A small-molecule ligand and the protein it binds are described below.
Small molecule (SMILES): CC(=O)N[C@H]1[C@H](O[C@H]2[C@H](O)[C@@H](NC(C)=O)CO[C@@H]2CO)O[C@H](CO)[C@@H](O)[C@@H]1O

Binding-site contacts:
Ligand atom C5 contacts residue ASN204 of chain 2.A at 3.7 Å.
Ligand atom N2 contacts residue THR206 of chain 2.A at 3.7 Å.
Ligand atom C8 contacts residue ILE247 of chain 2.A at 4.5 Å (hydrophobic).
Ligand atom C8 contacts residue PRO77 of chain 2.E at 3.5 Å (hydrophobic).
Ligand atom O7 contacts residue ASN204 of chain 2.A at 3.6 Å.
Ligand atom C2 contacts residue ASN204 of chain 2.A at 2.5 Å.
Ligand atom C5 contacts residue THR206 of chain 2.A at 4.4 Å.
Ligand atom C8 contacts residue VAL78 of chain 2.E at 3.7 Å (hydrophobic).
Ligand atom C3 contacts residue ASN204 of chain 2.A at 3.8 Å.
Ligand atom C7 contacts residue THR206 of chain 2.A at 4.5 Å.
Ligand atom O7 contacts residue ILE247 of chain 2.A at 3.7 Å.
Ligand atom C8 contacts residue THR206 of chain 2.A at 4.4 Å.
Ligand atom C4 contacts residue ASN204 of chain 2.A at 4.2 Å.
Ligand atom O5 contacts residue THR206 of chain 2.A at 4.3 Å.
Ligand atom C7 contacts residue ASN204 of chain 2.A at 3.4 Å.
Ligand atom N2 contacts residue ASN204 of chain 2.A at 2.9 Å (h-bond).
Ligand atom C8 contacts residue ASN204 of chain 2.A at 4.5 Å.
Ligand atom C1 contacts residue THR206 of chain 2.A at 3.8 Å.
Ligand atom C2 contacts residue THR206 of chain 2.A at 4.4 Å.
Ligand atom C1 contacts residue ASN204 of chain 2.A at 1.4 Å.
Ligand atom O5 contacts residue ASN204 of chain 2.A at 2.4 Å (h-bond).
Ligand atom C8 contacts residue SER244 of chain 2.A at 3.2 Å.

Sequence of chain 2.E:
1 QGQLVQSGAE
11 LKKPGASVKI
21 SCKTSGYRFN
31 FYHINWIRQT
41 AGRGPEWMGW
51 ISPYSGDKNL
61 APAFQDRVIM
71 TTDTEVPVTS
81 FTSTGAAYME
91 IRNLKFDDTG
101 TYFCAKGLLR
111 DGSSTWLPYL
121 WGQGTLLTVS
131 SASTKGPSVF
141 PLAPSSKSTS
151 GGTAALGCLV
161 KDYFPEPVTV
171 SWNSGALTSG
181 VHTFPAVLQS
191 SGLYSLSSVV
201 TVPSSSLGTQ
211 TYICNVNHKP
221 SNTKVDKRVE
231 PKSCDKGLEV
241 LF

Sequence of chain 2.A:
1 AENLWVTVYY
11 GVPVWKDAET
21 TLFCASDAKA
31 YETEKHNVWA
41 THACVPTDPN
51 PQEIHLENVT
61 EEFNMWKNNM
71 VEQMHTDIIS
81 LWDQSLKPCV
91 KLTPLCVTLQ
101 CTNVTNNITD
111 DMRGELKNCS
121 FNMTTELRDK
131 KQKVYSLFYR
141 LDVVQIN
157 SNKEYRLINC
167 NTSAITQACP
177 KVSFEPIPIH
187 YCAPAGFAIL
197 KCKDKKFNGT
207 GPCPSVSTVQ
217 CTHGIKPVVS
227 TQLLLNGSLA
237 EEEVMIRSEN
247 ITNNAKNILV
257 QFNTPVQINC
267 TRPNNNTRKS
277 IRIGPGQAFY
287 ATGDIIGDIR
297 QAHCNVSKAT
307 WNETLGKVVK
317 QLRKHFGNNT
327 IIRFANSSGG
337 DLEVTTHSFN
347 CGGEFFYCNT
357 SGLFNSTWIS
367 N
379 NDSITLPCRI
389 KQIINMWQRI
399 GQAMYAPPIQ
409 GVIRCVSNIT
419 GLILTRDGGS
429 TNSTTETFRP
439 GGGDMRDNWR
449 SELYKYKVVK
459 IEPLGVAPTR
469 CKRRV